Sequence of chain 1.A:
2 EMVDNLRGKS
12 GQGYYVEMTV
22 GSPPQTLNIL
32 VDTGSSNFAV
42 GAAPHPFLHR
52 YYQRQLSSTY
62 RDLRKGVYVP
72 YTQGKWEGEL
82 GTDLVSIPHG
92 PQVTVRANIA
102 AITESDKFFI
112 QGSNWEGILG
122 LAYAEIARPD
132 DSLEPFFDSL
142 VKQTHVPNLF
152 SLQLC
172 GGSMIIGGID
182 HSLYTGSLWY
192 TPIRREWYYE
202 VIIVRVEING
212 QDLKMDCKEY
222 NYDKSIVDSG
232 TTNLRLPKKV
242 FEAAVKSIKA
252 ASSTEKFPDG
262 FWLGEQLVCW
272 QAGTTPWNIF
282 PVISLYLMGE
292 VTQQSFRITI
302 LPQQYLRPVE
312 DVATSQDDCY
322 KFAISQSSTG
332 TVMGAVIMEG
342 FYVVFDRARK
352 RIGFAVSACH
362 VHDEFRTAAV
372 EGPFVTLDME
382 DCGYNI

This small molecule binds to this protein.
Small molecule (SMILES): CCNc1cc(C(=O)N[C@@H](Cc2ccccc2)[C@H](O)CN[C@@H](C)C(=O)NC2CCCCC2)cc(N2CCCC2=O)c1

Binding-site contacts:
Ligand atom N1 contacts residue GLY12 of chain 1.A at 3.5 Å (h-bond).
Ligand atom C12 contacts residue ASP33 of chain 1.A at 3.4 Å.
Ligand atom C4 contacts residue GLY231 of chain 1.A at 3.2 Å.
Ligand atom C15 contacts residue THR232 of chain 1.A at 3.5 Å.
Ligand atom O13 contacts residue GLY35 of chain 1.A at 3.5 Å (h-bond).
Ligand atom O88 contacts residue THR233 of chain 1.A at 3.3 Å (h-bond).
Ligand atom C60 contacts residue GLN74 of chain 1.A at 3.3 Å.
Ligand atom O13 contacts residue TYR72 of chain 1.A at 3.3 Å.
Ligand atom C15 contacts residue ASP229 of chain 1.A at 3.1 Å.
Ligand atom N16 contacts residue ASP229 of chain 1.A at 2.7 Å (salt-bridge).
Ligand atom C68 contacts residue GLN13 of chain 1.A at 3.6 Å.
Ligand atom O88 contacts residue THR232 of chain 1.A at 3.6 Å.
Ligand atom C22 contacts residue THR73 of chain 1.A at 3.6 Å.
Ligand atom C80 contacts residue SER326 of chain 1.A at 3.6 Å.
Ligand atom C27 contacts residue SER36 of chain 1.A at 3.4 Å.
Ligand atom C11 contacts residue ASP33 of chain 1.A at 3.4 Å.
Ligand atom O20 contacts residue THR73 of chain 1.A at 3.6 Å (h-bond).
Ligand atom C17 contacts residue ASP229 of chain 1.A at 3.5 Å.
Ligand atom C3 contacts residue GLN74 of chain 1.A at 3.6 Å.
Ligand atom C68 contacts residue GLY14 of chain 1.A at 3.5 Å.
Ligand atom N19 contacts residue GLY35 of chain 1.A at 3.0 Å (h-bond).
Ligand atom C17 contacts residue GLY35 of chain 1.A at 3.4 Å.
Ligand atom O9 contacts residue TYR72 of chain 1.A at 3.5 Å.
Ligand atom O9 contacts residue GLN74 of chain 1.A at 2.9 Å (h-bond).
Ligand atom C59 contacts residue PHE109 of chain 1.A at 3.6 Å (hydrophobic).
Ligand atom O88 contacts residue ASN234 of chain 1.A at 2.8 Å (h-bond).
Ligand atom O13 contacts residue ASP33 of chain 1.A at 2.6 Å (salt-bridge).
Ligand atom N8 contacts residue GLY231 of chain 1.A at 2.8 Å (h-bond).
Ligand atom C22 contacts residue ASP229 of chain 1.A at 3.5 Å.
Ligand atom C59 contacts residue GLN74 of chain 1.A at 3.2 Å.
Ligand atom C23 contacts residue TYR199 of chain 1.A at 3.4 Å (hydrophobic).
Ligand atom C67 contacts residue GLY12 of chain 1.A at 3.5 Å.
Ligand atom C6 contacts residue GLN74 of chain 1.A at 3.3 Å.
Ligand atom N16 contacts residue GLY35 of chain 1.A at 3.1 Å (h-bond).
Ligand atom C26 contacts residue VAL70 of chain 1.A at 3.5 Å (hydrophobic).
Ligand atom C11 contacts residue ILE119 of chain 1.A at 3.6 Å (hydrophobic).
Ligand atom O9 contacts residue THR73 of chain 1.A at 3.2 Å (h-bond).
Ligand atom C80 contacts residue ASN234 of chain 1.A at 3.5 Å.
Ligand atom N1 contacts residue GLN74 of chain 1.A at 3.6 Å (h-bond).
Ligand atom N1 contacts residue THR233 of chain 1.A at 3.1 Å (h-bond).